Sequence of chain 2.A:
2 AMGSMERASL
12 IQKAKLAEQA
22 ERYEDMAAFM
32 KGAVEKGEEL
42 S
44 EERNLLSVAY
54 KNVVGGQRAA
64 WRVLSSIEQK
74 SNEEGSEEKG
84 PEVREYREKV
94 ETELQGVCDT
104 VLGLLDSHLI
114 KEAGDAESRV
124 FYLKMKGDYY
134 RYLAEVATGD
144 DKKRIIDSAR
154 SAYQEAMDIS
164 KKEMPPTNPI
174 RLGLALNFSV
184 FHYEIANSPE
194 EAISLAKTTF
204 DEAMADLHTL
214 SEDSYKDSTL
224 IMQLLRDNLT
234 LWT

Binding-site contacts:
Ligand atom C contacts residue GLU19 of chain 2.A at 3.7 Å.
Ligand atom O2P contacts residue ARG134 of chain 2.A at 2.8 Å (salt-bridge).
Ligand atom CA contacts residue ASN55 of chain 2.A at 3.3 Å.
Ligand atom NE contacts residue ASN55 of chain 2.A at 3.0 Å (h-bond).
Ligand atom O2P contacts residue ARG61 of chain 2.A at 2.9 Å (salt-bridge).
Ligand atom CG2 contacts residue TZK1 of chain 2.D at 3.6 Å.
Ligand atom O contacts residue VAL51 of chain 2.A at 3.6 Å.
Ligand atom C contacts residue ASN55 of chain 2.A at 3.4 Å.
Ligand atom CB contacts residue GLU19 of chain 2.A at 3.2 Å.
Ligand atom O contacts residue ASN231 of chain 2.A at 2.9 Å (h-bond).
Ligand atom CB contacts residue ASN55 of chain 2.A at 3.3 Å.
Ligand atom CB contacts residue GLU187 of chain 2.A at 3.2 Å.
Ligand atom N contacts residue ASN180 of chain 2.A at 2.9 Å (h-bond).
Ligand atom CG1 contacts residue GLY176 of chain 2.A at 3.7 Å.
Ligand atom CG contacts residue ASN55 of chain 2.A at 3.6 Å.
Ligand atom N contacts residue VAL51 of chain 2.A at 3.7 Å.
Ligand atom O contacts residue ASN55 of chain 2.A at 2.9 Å (h-bond).
Ligand atom O3P contacts residue ARG134 of chain 2.A at 2.8 Å (salt-bridge).
Ligand atom NH2 contacts residue ASN55 of chain 2.A at 3.4 Å (h-bond).
Ligand atom O contacts residue VAL51 of chain 2.A at 3.7 Å.
Ligand atom CB contacts residue ASN180 of chain 2.A at 3.3 Å.
Ligand atom N contacts residue ASN231 of chain 2.A at 2.8 Å (h-bond).
Ligand atom N contacts residue GLU19 of chain 2.A at 2.7 Å (salt-bridge).
Ligand atom CA contacts residue GLU19 of chain 2.A at 3.5 Å.
Ligand atom P contacts residue ARG61 of chain 2.A at 3.7 Å.
Ligand atom O3P contacts residue TYR135 of chain 2.A at 2.5 Å (h-bond).
Ligand atom CA contacts residue ASN180 of chain 2.A at 3.4 Å.
Ligand atom O contacts residue LYS54 of chain 2.A at 3.5 Å.
Ligand atom N contacts residue LEU234 of chain 2.A at 3.3 Å.
Ligand atom O contacts residue GLU187 of chain 2.A at 3.2 Å (salt-bridge).
Ligand atom OG contacts residue GLU19 of chain 2.A at 2.6 Å (salt-bridge).
Ligand atom CA contacts residue ASN231 of chain 2.A at 3.5 Å.
Ligand atom N contacts residue LEU179 of chain 2.A at 3.6 Å.
Ligand atom CB contacts residue TRP235 of chain 2.A at 3.4 Å (hydrophobic).
Ligand atom O1P contacts residue ARG61 of chain 2.A at 2.9 Å (salt-bridge).
Ligand atom CG1 contacts residue LEU179 of chain 2.A at 3.7 Å (hydrophobic).
Ligand atom C contacts residue ASN180 of chain 2.A at 3.6 Å.
Ligand atom O contacts residue VAL183 of chain 2.A at 3.6 Å.
Ligand atom C contacts residue ASN231 of chain 2.A at 3.6 Å.
Ligand atom NH2 contacts residue GLY59 of chain 2.A at 3.7 Å.

This protein binds this small molecule.
Small molecule (SMILES): CC[C@H](C)[C@H](NC(=O)[C@H](COP(=O)(O)O)NC(=O)CNC(=O)[C@H](C)N)C(=O)N1CCC[C@H]1C(=O)NCC(=O)N[C@@H](CCCN=C(N)N)C(=O)N[C@@H](C)C(=O)N[C@@H](CO)C(=O)O